The small molecule below binds the protein below.
Small molecule (SMILES): NC1=N[C@H](O)[C@H]2[C@H]3O[C@]4(O)O[C@@H]([C@@H](O)[C@@]2(N1)[C@@H]4O)[C@]3(O)CO

Sequence of chain 1.A:
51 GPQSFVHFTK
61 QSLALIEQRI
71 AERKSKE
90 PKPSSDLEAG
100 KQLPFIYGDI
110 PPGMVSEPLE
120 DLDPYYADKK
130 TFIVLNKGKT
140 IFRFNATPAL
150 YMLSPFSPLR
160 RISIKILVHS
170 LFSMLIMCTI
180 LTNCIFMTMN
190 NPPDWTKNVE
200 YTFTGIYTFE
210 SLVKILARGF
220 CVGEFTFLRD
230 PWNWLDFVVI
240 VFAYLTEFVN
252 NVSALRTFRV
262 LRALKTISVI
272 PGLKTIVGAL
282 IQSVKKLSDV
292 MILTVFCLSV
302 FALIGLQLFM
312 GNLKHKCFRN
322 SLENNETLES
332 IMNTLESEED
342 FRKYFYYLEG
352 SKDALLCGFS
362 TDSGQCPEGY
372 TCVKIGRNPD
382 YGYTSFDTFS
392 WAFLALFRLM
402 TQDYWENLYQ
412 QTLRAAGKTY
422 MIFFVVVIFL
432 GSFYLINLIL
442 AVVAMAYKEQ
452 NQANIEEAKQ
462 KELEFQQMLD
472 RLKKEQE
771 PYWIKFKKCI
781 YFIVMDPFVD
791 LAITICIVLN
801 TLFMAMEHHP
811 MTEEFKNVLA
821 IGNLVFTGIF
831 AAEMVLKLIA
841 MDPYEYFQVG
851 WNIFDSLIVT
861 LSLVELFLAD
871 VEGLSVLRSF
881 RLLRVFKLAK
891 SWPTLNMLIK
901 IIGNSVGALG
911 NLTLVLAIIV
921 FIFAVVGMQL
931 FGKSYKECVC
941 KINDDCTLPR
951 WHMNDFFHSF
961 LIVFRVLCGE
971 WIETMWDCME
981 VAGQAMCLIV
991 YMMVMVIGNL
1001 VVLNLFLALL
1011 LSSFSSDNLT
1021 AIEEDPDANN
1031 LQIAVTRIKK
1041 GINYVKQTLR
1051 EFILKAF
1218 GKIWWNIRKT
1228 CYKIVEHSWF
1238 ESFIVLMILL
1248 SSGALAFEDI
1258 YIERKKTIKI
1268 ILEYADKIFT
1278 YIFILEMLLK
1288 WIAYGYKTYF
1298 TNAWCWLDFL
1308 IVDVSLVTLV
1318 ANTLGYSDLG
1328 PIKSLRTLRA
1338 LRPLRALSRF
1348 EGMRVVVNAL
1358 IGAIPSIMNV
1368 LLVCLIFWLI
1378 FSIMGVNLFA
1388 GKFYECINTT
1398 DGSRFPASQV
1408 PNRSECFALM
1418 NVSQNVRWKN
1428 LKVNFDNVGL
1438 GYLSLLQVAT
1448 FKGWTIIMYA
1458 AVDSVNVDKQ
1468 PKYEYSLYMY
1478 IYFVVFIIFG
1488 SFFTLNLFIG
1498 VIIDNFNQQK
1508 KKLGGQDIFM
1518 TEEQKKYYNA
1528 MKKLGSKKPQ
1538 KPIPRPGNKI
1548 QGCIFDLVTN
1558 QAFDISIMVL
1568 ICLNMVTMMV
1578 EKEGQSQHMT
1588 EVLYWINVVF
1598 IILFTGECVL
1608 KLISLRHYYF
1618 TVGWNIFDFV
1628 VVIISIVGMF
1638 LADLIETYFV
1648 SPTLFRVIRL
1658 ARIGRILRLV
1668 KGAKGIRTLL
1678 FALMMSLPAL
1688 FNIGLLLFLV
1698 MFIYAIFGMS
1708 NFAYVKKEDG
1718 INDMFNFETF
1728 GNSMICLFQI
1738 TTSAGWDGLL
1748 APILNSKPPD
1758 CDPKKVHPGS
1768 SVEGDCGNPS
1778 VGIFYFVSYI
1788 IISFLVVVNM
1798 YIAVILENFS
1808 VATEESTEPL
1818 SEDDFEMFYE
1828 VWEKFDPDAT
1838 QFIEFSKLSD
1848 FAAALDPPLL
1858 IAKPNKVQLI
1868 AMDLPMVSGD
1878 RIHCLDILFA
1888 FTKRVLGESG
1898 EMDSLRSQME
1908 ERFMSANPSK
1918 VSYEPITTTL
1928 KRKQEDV

Binding-site contacts:
Ligand atom N12 contacts residue GLU970 of chain 1.A at 3.9 Å.
Ligand atom O01 contacts residue THR1452 of chain 1.A at 3.4 Å (h-bond).
Ligand atom C09 contacts residue THR1452 of chain 1.A at 4.2 Å.
Ligand atom O04 contacts residue GLU407 of chain 1.A at 3.8 Å.
Ligand atom C15 contacts residue LYS1449 of chain 1.A at 4.2 Å.
Ligand atom O22 contacts residue ASP1744 of chain 1.A at 3.5 Å (salt-bridge).
Ligand atom N12 contacts residue TYR405 of chain 1.A at 3.8 Å.
Ligand atom C17 contacts residue GLU407 of chain 1.A at 4.1 Å.
Ligand atom C07 contacts residue THR1452 of chain 1.A at 3.5 Å.
Ligand atom O06 contacts residue ASP1744 of chain 1.A at 3.8 Å.
Ligand atom O20 contacts residue GLU973 of chain 1.A at 2.9 Å (salt-bridge).
Ligand atom O10 contacts residue GLY1450 of chain 1.A at 3.6 Å.
Ligand atom C11 contacts residue TYR405 of chain 1.A at 4.2 Å (hydrophobic).
Ligand atom C19 contacts residue GLU973 of chain 1.A at 3.8 Å.
Ligand atom C13 contacts residue TYR405 of chain 1.A at 3.9 Å (hydrophobic).
Ligand atom O10 contacts residue LYS1449 of chain 1.A at 4.0 Å.
Ligand atom O16 contacts residue GLY1742 of chain 1.A at 3.3 Å (h-bond).
Ligand atom N14 contacts residue GLU970 of chain 1.A at 4.0 Å.
Ligand atom C19 contacts residue TYR405 of chain 1.A at 3.8 Å (hydrophobic).
Ligand atom C21 contacts residue ASP1744 of chain 1.A at 4.2 Å.
Ligand atom O08 contacts residue TRP1451 of chain 1.A at 3.7 Å.
Ligand atom O06 contacts residue GLY1450 of chain 1.A at 3.5 Å (h-bond).
Ligand atom C17 contacts residue TYR405 of chain 1.A at 4.1 Å (hydrophobic).
Ligand atom N12 contacts residue GLU973 of chain 1.A at 3.4 Å (salt-bridge).
Ligand atom O16 contacts residue LYS1449 of chain 1.A at 3.9 Å.
Ligand atom C07 contacts residue GLY1450 of chain 1.A at 3.9 Å.
Ligand atom C13 contacts residue GLU973 of chain 1.A at 4.1 Å.
Ligand atom O10 contacts residue PHE1448 of chain 1.A at 3.3 Å (h-bond).
Ligand atom O10 contacts residue GLU970 of chain 1.A at 3.4 Å (salt-bridge).
Ligand atom N18 contacts residue GLU973 of chain 1.A at 3.8 Å.
Ligand atom N18 contacts residue TYR405 of chain 1.A at 3.8 Å.
Ligand atom N18 contacts residue GLU970 of chain 1.A at 3.3 Å (salt-bridge).
Ligand atom O10 contacts residue TRP1451 of chain 1.A at 3.8 Å.
Ligand atom O08 contacts residue GLY1450 of chain 1.A at 3.3 Å (h-bond).
Ligand atom O08 contacts residue THR1452 of chain 1.A at 2.8 Å (h-bond).
Ligand atom C13 contacts residue GLU970 of chain 1.A at 3.4 Å.
Ligand atom C09 contacts residue GLU970 of chain 1.A at 4.2 Å.
Ligand atom N18 contacts residue ASP404 of chain 1.A at 3.4 Å (salt-bridge).
Ligand atom O04 contacts residue TYR405 of chain 1.A at 3.5 Å.
Ligand atom O16 contacts residue GLU407 of chain 1.A at 3.4 Å (salt-bridge).